Binding-site contacts:
Ligand atom CZ contacts residue ALA394 of chain 1.A at 3.7 Å (hydrophobic).
Ligand atom CE1 contacts residue VAL468 of chain 1.A at 3.6 Å (hydrophobic).
Ligand atom CD1 contacts residue VAL467 of chain 1.A at 3.9 Å (hydrophobic).
Ligand atom CA contacts residue GLN379 of chain 1.A at 3.6 Å.
Ligand atom CG contacts residue VAL467 of chain 1.A at 3.6 Å (hydrophobic).
Ligand atom C contacts residue ASP469 of chain 1.A at 4.1 Å.
Ligand atom CG contacts residue GLU383 of chain 1.A at 3.8 Å.
Ligand atom N contacts residue GLN379 of chain 1.A at 2.9 Å (h-bond).
Ligand atom N contacts residue ASP469 of chain 1.A at 4.2 Å.
Ligand atom O contacts residue GLN379 of chain 1.A at 2.8 Å (h-bond).
Ligand atom CE2 contacts residue ARG390 of chain 1.A at 3.6 Å.
Ligand atom N contacts residue GLN379 of chain 1.A at 4.1 Å.
Ligand atom O contacts residue GLN379 of chain 1.A at 3.0 Å (h-bond).
Ligand atom CE2 contacts residue VAL382 of chain 1.A at 4.1 Å (hydrophobic).
Ligand atom O contacts residue GLN379 of chain 1.A at 3.1 Å (h-bond).
Ligand atom CA contacts residue VAL467 of chain 1.A at 3.8 Å (hydrophobic).
Ligand atom CB contacts residue ASP469 of chain 1.A at 3.2 Å.
Ligand atom OD1 contacts residue VAL467 of chain 1.A at 4.1 Å.
Ligand atom O contacts residue PHE463 of chain 1.A at 4.2 Å.
Ligand atom CE2 contacts residue ALA394 of chain 1.A at 3.6 Å (hydrophobic).
Ligand atom CE1 contacts residue VAL467 of chain 1.A at 4.0 Å (hydrophobic).
Ligand atom C contacts residue GLN379 of chain 1.A at 3.0 Å.
Ligand atom O contacts residue ASP469 of chain 1.A at 3.5 Å (salt-bridge).
Ligand atom CG contacts residue ASP469 of chain 1.A at 3.5 Å.
Ligand atom CE1 contacts residue VAL382 of chain 1.A at 4.0 Å (hydrophobic).
Ligand atom CA contacts residue ASP469 of chain 1.A at 4.1 Å.
Ligand atom CA contacts residue GLN379 of chain 1.A at 3.2 Å.
Ligand atom CB contacts residue VAL467 of chain 1.A at 3.1 Å (hydrophobic).
Ligand atom C contacts residue GLN379 of chain 1.A at 2.9 Å.
Ligand atom CD1 contacts residue VAL468 of chain 1.A at 4.0 Å (hydrophobic).
Ligand atom CZ contacts residue ARG390 of chain 1.A at 4.1 Å.
Ligand atom CB contacts residue GLU383 of chain 1.A at 3.5 Å.
Ligand atom C contacts residue VAL467 of chain 1.A at 3.7 Å (hydrophobic).
Ligand atom CA contacts residue VAL467 of chain 1.A at 3.7 Å (hydrophobic).
Ligand atom O contacts residue VAL382 of chain 1.A at 4.2 Å.
Ligand atom CZ contacts residue VAL382 of chain 1.A at 3.8 Å (hydrophobic).
Ligand atom CA contacts residue VAL467 of chain 1.A at 3.4 Å (hydrophobic).
Ligand atom CB contacts residue GLN379 of chain 1.A at 3.4 Å.
Ligand atom N contacts residue VAL467 of chain 1.A at 2.7 Å (h-bond).
Ligand atom C contacts residue GLN379 of chain 1.A at 3.9 Å.

This protein binds this small molecule.
Small molecule (SMILES): C[Se]CC[C@H](NC(=O)[C@H](Cc1ccccc1)NC(=O)[C@H](CC(N)=O)NC(=O)[C@H](Cc1ccccc1)NC(=O)[C@H](CC(C)C)NC(=O)[C@@H]1CCCN1)C(=O)NCC=O

Sequence of chain 1.A:
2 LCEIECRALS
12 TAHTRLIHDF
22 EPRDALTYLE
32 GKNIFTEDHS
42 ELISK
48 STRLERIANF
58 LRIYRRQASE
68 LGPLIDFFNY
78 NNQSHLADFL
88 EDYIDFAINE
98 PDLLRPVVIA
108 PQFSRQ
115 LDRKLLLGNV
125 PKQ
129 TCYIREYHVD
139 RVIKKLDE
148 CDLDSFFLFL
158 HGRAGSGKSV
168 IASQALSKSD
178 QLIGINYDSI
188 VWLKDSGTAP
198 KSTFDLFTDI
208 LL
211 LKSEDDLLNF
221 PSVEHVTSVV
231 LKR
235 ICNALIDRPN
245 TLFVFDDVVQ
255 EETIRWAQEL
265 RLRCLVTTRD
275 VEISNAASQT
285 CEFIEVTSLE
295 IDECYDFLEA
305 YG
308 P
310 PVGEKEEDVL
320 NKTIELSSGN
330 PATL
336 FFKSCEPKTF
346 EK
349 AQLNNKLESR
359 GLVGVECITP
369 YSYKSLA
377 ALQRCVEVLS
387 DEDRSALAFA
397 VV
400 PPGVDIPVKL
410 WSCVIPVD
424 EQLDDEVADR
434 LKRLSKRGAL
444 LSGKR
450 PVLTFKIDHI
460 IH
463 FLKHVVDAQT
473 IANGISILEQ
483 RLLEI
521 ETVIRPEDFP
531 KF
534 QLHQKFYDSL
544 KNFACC